Sequence of chain 1.C:
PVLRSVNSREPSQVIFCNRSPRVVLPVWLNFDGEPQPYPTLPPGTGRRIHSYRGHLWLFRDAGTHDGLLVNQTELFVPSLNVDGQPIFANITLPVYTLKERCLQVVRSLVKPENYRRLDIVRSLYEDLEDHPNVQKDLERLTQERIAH

Binding-site contacts:
Ligand atom O56 contacts residue ASP69 of chain 1.D at 3.0 Å (salt-bridge).
Ligand atom C19 contacts residue HIS72 of chain 1.C at 3.5 Å.
Ligand atom C74 contacts residue TRP62 of chain 1.D at 3.6 Å (hydrophobic).
Ligand atom F78 contacts residue ASP126 of chain 1.D at 3.3 Å.
Ligand atom O56 contacts residue VAL68 of chain 1.D at 3.5 Å.
Ligand atom C80 contacts residue PHE64 of chain 1.D at 3.6 Å (hydrophobic).
Ligand atom C35 contacts residue TYR74 of chain 1.C at 3.5 Å (hydrophobic).
Ligand atom O81 contacts residue HIS77 of chain 1.C at 2.5 Å (h-bond).
Ligand atom C33 contacts residue TYR74 of chain 1.C at 3.4 Å (hydrophobic).
Ligand atom N23 contacts residue TYR60 of chain 1.C at 3.5 Å (h-bond).
Ligand atom C52 contacts residue PRO63 of chain 1.D at 3.5 Å (hydrophobic).
Ligand atom C17 contacts residue HIS72 of chain 1.C at 3.1 Å.
Ligand atom C31 contacts residue TYR60 of chain 1.C at 3.5 Å (hydrophobic).
Ligand atom O25 contacts residue TYR74 of chain 1.C at 3.3 Å.
Ligand atom F79 contacts residue TRP62 of chain 1.D at 2.9 Å.
Ligand atom C9 contacts residue HIS72 of chain 1.C at 3.6 Å.
Ligand atom O34 contacts residue HIS77 of chain 1.C at 3.1 Å.
Ligand atom O16 contacts residue TYR60 of chain 1.C at 2.8 Å (h-bond).
Ligand atom C19 contacts residue TYR60 of chain 1.C at 3.6 Å (hydrophobic).
Ligand atom F78 contacts residue ILE127 of chain 1.D at 3.5 Å.
Ligand atom O63 contacts residue ASN121 of chain 1.D at 3.0 Å (h-bond).
Ligand atom C19 contacts residue TRP79 of chain 1.C at 3.5 Å (hydrophobic).
Ligand atom F78 contacts residue TYR60 of chain 1.C at 3.1 Å.
Ligand atom F79 contacts residue PRO63 of chain 1.D at 3.1 Å.
Ligand atom C22 contacts residue TYR60 of chain 1.C at 3.1 Å (hydrophobic).
Ligand atom N68 contacts residue ASN121 of chain 1.D at 2.8 Å (h-bond).
Ligand atom C37 contacts residue ASN29 of chain 1.C at 3.4 Å.
Ligand atom N14 contacts residue HIS72 of chain 1.C at 2.9 Å (h-bond).
Ligand atom C15 contacts residue HIS72 of chain 1.C at 3.5 Å.
Ligand atom O34 contacts residue PHE53 of chain 1.C at 3.4 Å.
Ligand atom O56 contacts residue LEU73 of chain 1.D at 3.2 Å.
Ligand atom C60 contacts residue PRO63 of chain 1.D at 3.3 Å (hydrophobic).
Ligand atom C15 contacts residue TYR60 of chain 1.C at 3.5 Å (hydrophobic).
Ligand atom C51 contacts residue LEU73 of chain 1.D at 3.5 Å (hydrophobic).
Ligand atom N32 contacts residue TYR74 of chain 1.C at 3.5 Å.
Ligand atom O47 contacts residue TRP62 of chain 1.D at 3.5 Å.
Ligand atom C12 contacts residue HIS72 of chain 1.C at 3.5 Å.
Ligand atom C20 contacts residue TRP79 of chain 1.C at 3.5 Å (hydrophobic).
Ligand atom O57 contacts residue PRO67 of chain 1.D at 3.5 Å (h-bond).
Ligand atom O81 contacts residue SER73 of chain 1.C at 2.9 Å (h-bond).

A protein and the small-molecule ligand that binds it are described below.
Small molecule (SMILES): Cc1ncsc1-c1ccc(CNC(=O)[C@@H]2C[C@@H](O)CN2C(=O)[C@@H](NC(=O)CCCCCCCCCCNC(=O)c2cc3c(cc2CS(C)(=O)=O)-c2cn(C)c(=O)c4[nH]cc(c24)CN3c2ncc(F)cc2F)C(C)(C)C)cc1

Sequence of chain 1.D:
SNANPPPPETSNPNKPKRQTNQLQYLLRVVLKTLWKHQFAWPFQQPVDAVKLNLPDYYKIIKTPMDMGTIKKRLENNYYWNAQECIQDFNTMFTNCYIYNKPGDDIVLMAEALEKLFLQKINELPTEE